Sequence of chain 1.B:
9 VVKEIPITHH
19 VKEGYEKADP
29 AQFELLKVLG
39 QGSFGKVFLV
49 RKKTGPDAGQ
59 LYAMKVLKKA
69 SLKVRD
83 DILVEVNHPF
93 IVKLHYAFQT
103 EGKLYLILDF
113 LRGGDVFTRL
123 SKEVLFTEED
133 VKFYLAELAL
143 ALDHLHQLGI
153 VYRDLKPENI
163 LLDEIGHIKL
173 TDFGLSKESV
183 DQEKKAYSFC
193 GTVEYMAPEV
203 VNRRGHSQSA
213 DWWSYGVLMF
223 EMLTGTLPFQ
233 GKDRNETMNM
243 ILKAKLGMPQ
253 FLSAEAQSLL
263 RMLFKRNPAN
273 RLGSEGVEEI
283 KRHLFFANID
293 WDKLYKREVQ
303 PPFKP

A small-molecule ligand and the protein it binds are described below.
Small molecule (SMILES): Nc1ncnc2c1ncn2[C@@H]1O[C@H](CO[P](=O)(O)O[P](=O)(O)NP(=O)(O)O)[C@@H](O)[C@H]1O

Binding-site contacts:
Ligand atom PA contacts residue THR173 of chain 1.B at 3.7 Å.
Ligand atom N7 contacts residue VAL45 of chain 1.B at 3.7 Å.
Ligand atom O1A contacts residue THR173 of chain 1.B at 2.9 Å (h-bond).
Ligand atom N1 contacts residue ASP111 of chain 1.B at 3.7 Å.
Ligand atom O2' contacts residue LEU163 of chain 1.B at 3.7 Å.
Ligand atom C6 contacts residue ASP111 of chain 1.B at 3.5 Å.
Ligand atom O1A contacts residue LYS63 of chain 1.B at 2.3 Å (salt-bridge).
Ligand atom PG contacts residue LYS158 of chain 1.B at 2.7 Å.
Ligand atom O2B contacts residue GLY40 of chain 1.B at 2.9 Å.
Ligand atom O4' contacts residue VAL45 of chain 1.B at 3.5 Å.
Ligand atom C5' contacts residue GLN39 of chain 1.B at 3.7 Å.
Ligand atom C8 contacts residue VAL45 of chain 1.B at 3.7 Å (hydrophobic).
Ligand atom O3G contacts residue LYS158 of chain 1.B at 3.5 Å.
Ligand atom C4 contacts residue LEU163 of chain 1.B at 3.7 Å (hydrophobic).
Ligand atom O1B contacts residue LYS63 of chain 1.B at 3.0 Å (salt-bridge).
Ligand atom C5' contacts residue GLY40 of chain 1.B at 3.8 Å.
Ligand atom N1 contacts residue LEU113 of chain 1.B at 3.0 Å (h-bond).
Ligand atom O2A contacts residue ASN161 of chain 1.B at 2.7 Å (h-bond).
Ligand atom O4' contacts residue GLY38 of chain 1.B at 3.4 Å.
Ligand atom O3G contacts residue SER41 of chain 1.B at 3.6 Å (h-bond).
Ligand atom O3G contacts residue GLY40 of chain 1.B at 3.1 Å.
Ligand atom O2B contacts residue SER41 of chain 1.B at 3.0 Å (h-bond).
Ligand atom O1B contacts residue LYS179 of chain 1.B at 3.3 Å (salt-bridge).
Ligand atom PG contacts residue SER41 of chain 1.B at 3.2 Å.
Ligand atom C2 contacts residue LEU37 of chain 1.B at 3.7 Å (hydrophobic).
Ligand atom PA contacts residue LYS63 of chain 1.B at 3.5 Å.
Ligand atom N6 contacts residue LEU113 of chain 1.B at 3.8 Å.
Ligand atom O2B contacts residue PHE42 of chain 1.B at 2.9 Å (h-bond).
Ligand atom N3 contacts residue LEU163 of chain 1.B at 3.5 Å.
Ligand atom O1G contacts residue LYS158 of chain 1.B at 3.2 Å (salt-bridge).
Ligand atom C2 contacts residue LEU113 of chain 1.B at 3.4 Å (hydrophobic).
Ligand atom C4' contacts residue GLN39 of chain 1.B at 3.7 Å.
Ligand atom O2G contacts residue LYS158 of chain 1.B at 1.4 Å (salt-bridge).
Ligand atom N6 contacts residue ASP111 of chain 1.B at 2.6 Å (salt-bridge).
Ligand atom C6 contacts residue ALA61 of chain 1.B at 3.5 Å (hydrophobic).
Ligand atom N6 contacts residue ALA61 of chain 1.B at 3.3 Å.
Ligand atom O3A contacts residue LYS63 of chain 1.B at 3.5 Å (salt-bridge).
Ligand atom O2G contacts residue ASN161 of chain 1.B at 3.2 Å (h-bond).
Ligand atom C3' contacts residue GLU160 of chain 1.B at 3.6 Å.
Ligand atom O1G contacts residue SER41 of chain 1.B at 1.7 Å (h-bond).